Binding-site contacts:
Ligand atom C3 contacts residue ASN14 of chain 1.A at 4.2 Å.
Ligand atom C1 contacts residue LEU99 of chain 1.A at 3.7 Å (hydrophobic).
Ligand atom C4 contacts residue LEU99 of chain 1.A at 4.1 Å (hydrophobic).
Ligand atom O6 contacts residue TYR100 of chain 1.A at 3.1 Å (h-bond).
Ligand atom O3 contacts residue THR226 of chain 1.A at 4.3 Å.
Ligand atom O2 contacts residue GLY98 of chain 1.A at 3.6 Å.
Ligand atom C5 contacts residue TYR12 of chain 1.A at 4.1 Å (hydrophobic).
Ligand atom O4 contacts residue ASN14 of chain 1.A at 3.0 Å (h-bond).
Ligand atom O3 contacts residue GLY227 of chain 1.A at 3.4 Å.
Ligand atom O6 contacts residue ASP208 of chain 1.A at 2.8 Å (salt-bridge).
Ligand atom C2 contacts residue LEU99 of chain 1.A at 4.3 Å (hydrophobic).
Ligand atom C5 contacts residue ASP208 of chain 1.A at 4.0 Å.
Ligand atom C4 contacts residue ARG228 of chain 1.A at 3.8 Å.
Ligand atom O4 contacts residue TYR12 of chain 1.A at 4.0 Å.
Ligand atom O2 contacts residue GLY227 of chain 1.A at 4.1 Å.
Ligand atom O6 contacts residue GLY98 of chain 1.A at 3.3 Å.
Ligand atom C6 contacts residue LEU99 of chain 1.A at 4.1 Å (hydrophobic).
Ligand atom C5 contacts residue LEU99 of chain 1.A at 4.1 Å (hydrophobic).
Ligand atom C6 contacts residue ASP208 of chain 1.A at 3.5 Å.
Ligand atom O5 contacts residue TYR100 of chain 1.A at 4.2 Å.
Ligand atom C4 contacts residue GLY227 of chain 1.A at 4.0 Å.
Ligand atom C3 contacts residue ARG228 of chain 1.A at 3.8 Å.
Ligand atom O4 contacts residue ASP208 of chain 1.A at 2.5 Å (salt-bridge).
Ligand atom O5 contacts residue LEU99 of chain 1.A at 3.1 Å (h-bond).
Ligand atom C6 contacts residue TYR100 of chain 1.A at 4.0 Å (hydrophobic).
Ligand atom O6 contacts residue LEU99 of chain 1.A at 3.1 Å (h-bond).
Ligand atom O2 contacts residue LEU99 of chain 1.A at 3.4 Å.
Ligand atom C3 contacts residue GLY227 of chain 1.A at 4.3 Å.
Ligand atom O4 contacts residue GLY227 of chain 1.A at 4.0 Å.
Ligand atom C4 contacts residue ASN14 of chain 1.A at 4.0 Å.
Ligand atom O6 contacts residue TYR12 of chain 1.A at 2.6 Å (h-bond).
Ligand atom O6 contacts residue ALA207 of chain 1.A at 3.4 Å.
Ligand atom O5 contacts residue GLY98 of chain 1.A at 4.1 Å.
Ligand atom C4 contacts residue ASP208 of chain 1.A at 3.3 Å.
Ligand atom C6 contacts residue TYR12 of chain 1.A at 3.8 Å (hydrophobic).
Ligand atom C6 contacts residue ALA207 of chain 1.A at 3.8 Å (hydrophobic).
Ligand atom C6 contacts residue TYR12 of chain 1.A at 3.0 Å (hydrophobic).
Ligand atom O2 contacts residue LEU99 of chain 1.A at 3.6 Å (h-bond).
Ligand atom O3 contacts residue ARG228 of chain 1.A at 2.8 Å (salt-bridge).
Ligand atom O4 contacts residue ARG228 of chain 1.A at 3.3 Å (salt-bridge).

A small-molecule ligand and the protein it binds are described below.
Small molecule (SMILES): CO[C@H]1O[C@H](CO)[C@@H](O[C@H]2O[C@H](CO)[C@@H](O)[C@H](O)[C@@H]2O)[C@H](O)[C@@H]1O

Sequence of chain 1.A:
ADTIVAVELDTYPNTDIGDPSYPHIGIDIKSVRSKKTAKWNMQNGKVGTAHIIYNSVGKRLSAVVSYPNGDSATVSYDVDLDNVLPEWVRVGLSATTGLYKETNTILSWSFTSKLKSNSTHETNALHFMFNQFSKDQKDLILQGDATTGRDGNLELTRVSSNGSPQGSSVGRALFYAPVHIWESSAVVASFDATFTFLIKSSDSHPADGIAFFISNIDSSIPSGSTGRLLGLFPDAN